Sequence of chain 1.C:
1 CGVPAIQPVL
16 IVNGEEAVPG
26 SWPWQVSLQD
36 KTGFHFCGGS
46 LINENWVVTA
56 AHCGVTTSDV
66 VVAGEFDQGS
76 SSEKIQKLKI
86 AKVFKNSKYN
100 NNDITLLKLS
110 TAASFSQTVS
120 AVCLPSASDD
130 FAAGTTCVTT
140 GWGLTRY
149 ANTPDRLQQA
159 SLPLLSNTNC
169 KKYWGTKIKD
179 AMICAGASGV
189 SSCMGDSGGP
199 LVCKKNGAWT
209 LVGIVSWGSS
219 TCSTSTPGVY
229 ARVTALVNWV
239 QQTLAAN

This small molecule binds to this protein.
Small molecule (SMILES): O=C[C@H](Cc1ccccc1)NC(=O)[C@@H]1Cc2ccc(cc2)OCCCCOc2ccc(cc2)CCC(=O)c2ccc([nH]2)C(=O)N1

Binding-site contacts:
Ligand atom O23 contacts residue GLY216 of chain 1.B at 3.2 Å (h-bond).
Ligand atom C44 contacts residue SER190 of chain 1.B at 3.6 Å.
Ligand atom N31 contacts residue THR222 of chain 1.C at 3.2 Å (h-bond).
Ligand atom C27 contacts residue THR222 of chain 1.C at 3.5 Å.
Ligand atom C45 contacts residue TRP215 of chain 1.B at 3.5 Å (hydrophobic).
Ligand atom C02 contacts residue GLY187 of chain 1.C at 3.5 Å.
Ligand atom C42 contacts residue SER217 of chain 1.B at 3.4 Å.
Ligand atom C26 contacts residue THR222 of chain 1.C at 3.6 Å.
Ligand atom N35 contacts residue SER195 of chain 1.B at 3.0 Å (h-bond).
Ligand atom C37 contacts residue HIS57 of chain 1.B at 3.6 Å.
Ligand atom C39 contacts residue CYS191 of chain 1.B at 3.6 Å (hydrophobic).
Ligand atom O08 contacts residue ILE99 of chain 1.B at 3.5 Å (h-bond).
Ligand atom C24 contacts residue SER223 of chain 1.C at 3.5 Å.
Ligand atom C05 contacts residue HIS57 of chain 1.B at 3.3 Å.
Ligand atom C43 contacts residue SER190 of chain 1.B at 3.5 Å.
Ligand atom C16 contacts residue LYS175 of chain 1.B at 3.2 Å.
Ligand atom O38 contacts residue GLY193 of chain 1.B at 3.3 Å (h-bond).
Ligand atom C44 contacts residue GLY216 of chain 1.B at 3.4 Å.
Ligand atom C18 contacts residue TRP215 of chain 1.B at 3.5 Å (hydrophobic).
Ligand atom C44 contacts residue TRP215 of chain 1.B at 3.2 Å (hydrophobic).
Ligand atom N35 contacts residue SER214 of chain 1.B at 2.9 Å (h-bond).
Ligand atom O30 contacts residue GLY216 of chain 1.B at 3.1 Å (h-bond).
Ligand atom C05 contacts residue SER214 of chain 1.B at 3.5 Å.
Ligand atom N25 contacts residue SER223 of chain 1.C at 3.5 Å.
Ligand atom C01 contacts residue GLY187 of chain 1.C at 3.4 Å.
Ligand atom C21 contacts residue ALA185 of chain 1.C at 3.6 Å (hydrophobic).
Ligand atom C43 contacts residue GLY216 of chain 1.B at 3.5 Å.
Ligand atom C39 contacts residue SER195 of chain 1.B at 3.0 Å.
Ligand atom C17 contacts residue TRP215 of chain 1.B at 3.5 Å (hydrophobic).
Ligand atom C01 contacts residue ASN18 of chain 1.C at 3.6 Å.
Ligand atom C43 contacts residue SER217 of chain 1.B at 3.6 Å.
Ligand atom C15 contacts residue LYS175 of chain 1.B at 3.1 Å.
Ligand atom C37 contacts residue SER195 of chain 1.B at 1.5 Å.
Ligand atom N25 contacts residue GLY216 of chain 1.B at 3.0 Å (h-bond).
Ligand atom C04 contacts residue HIS57 of chain 1.B at 3.6 Å.
Ligand atom C41 contacts residue CYS191 of chain 1.B at 3.6 Å (hydrophobic).
Ligand atom O30 contacts residue TRP215 of chain 1.B at 3.3 Å.
Ligand atom O38 contacts residue SER195 of chain 1.B at 2.2 Å (h-bond).
Ligand atom C36 contacts residue SER195 of chain 1.B at 2.6 Å.
Ligand atom C32 contacts residue SER214 of chain 1.B at 3.6 Å.

Sequence of chain 1.B:
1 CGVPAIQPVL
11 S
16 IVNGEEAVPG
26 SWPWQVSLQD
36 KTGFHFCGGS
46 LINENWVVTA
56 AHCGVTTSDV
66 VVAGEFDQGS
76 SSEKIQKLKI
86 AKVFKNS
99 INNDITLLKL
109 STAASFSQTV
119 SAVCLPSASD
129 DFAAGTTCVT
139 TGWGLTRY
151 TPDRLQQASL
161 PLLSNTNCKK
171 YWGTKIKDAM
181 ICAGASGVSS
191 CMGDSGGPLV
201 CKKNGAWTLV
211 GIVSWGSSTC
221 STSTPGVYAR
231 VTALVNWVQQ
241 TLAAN